The small molecule below binds the protein below.
Small molecule (SMILES): CC(=O)N[C@H]1[C@H](O[C@H]2[C@H](O)[C@@H](NC(C)=O)CO[C@@H]2CO)O[C@H](CO)[C@@H](O[C@@H]2O[C@H](CO[C@H]3O[C@H](CO[C@H]4O[C@H](CO)[C@@H](O)[C@H](O)[C@@H]4O)[C@@H](O)[C@H](O[C@H]4O[C@H](CO)[C@@H](O)[C@H](O)[C@@H]4O)[C@@H]3O)[C@@H](O)[C@H](O)[C@@H]2O)[C@@H]1O

Binding-site contacts:
Ligand atom O3 contacts residue LEU75 of chain 1.P at 4.5 Å.
Ligand atom C8 contacts residue ASN265 of chain 1.E at 4.3 Å.
Ligand atom O4 contacts residue LEU75 of chain 1.P at 3.4 Å (h-bond).
Ligand atom O3 contacts residue TYR57 of chain 1.K at 4.4 Å.
Ligand atom C1 contacts residue THR56 of chain 1.K at 4.4 Å.
Ligand atom O6 contacts residue LEU75 of chain 1.P at 4.4 Å.
Ligand atom C5 contacts residue THR56 of chain 1.K at 4.2 Å.
Ligand atom C4 contacts residue THR56 of chain 1.K at 3.8 Å.
Ligand atom C6 contacts residue LEU75 of chain 1.P at 4.3 Å (hydrophobic).
Ligand atom C2 contacts residue THR56 of chain 1.K at 3.9 Å.
Ligand atom C3 contacts residue LEU75 of chain 1.P at 3.6 Å (hydrophobic).
Ligand atom O4 contacts residue GLU76 of chain 1.P at 3.2 Å (salt-bridge).
Ligand atom O4 contacts residue THR56 of chain 1.K at 3.8 Å.
Ligand atom O5 contacts residue LEU75 of chain 1.P at 4.4 Å.
Ligand atom O3 contacts residue THR56 of chain 1.K at 3.5 Å (h-bond).
Ligand atom C5 contacts residue LEU75 of chain 1.P at 3.4 Å (hydrophobic).
Ligand atom C3 contacts residue THR56 of chain 1.K at 3.0 Å.
Ligand atom C1 contacts residue LEU75 of chain 1.P at 4.3 Å (hydrophobic).
Ligand atom C4 contacts residue GLU76 of chain 1.P at 4.5 Å.
Ligand atom C2 contacts residue LEU75 of chain 1.P at 4.5 Å (hydrophobic).
Ligand atom C4 contacts residue LEU75 of chain 1.P at 3.7 Å (hydrophobic).

Sequence of chain 1.K:
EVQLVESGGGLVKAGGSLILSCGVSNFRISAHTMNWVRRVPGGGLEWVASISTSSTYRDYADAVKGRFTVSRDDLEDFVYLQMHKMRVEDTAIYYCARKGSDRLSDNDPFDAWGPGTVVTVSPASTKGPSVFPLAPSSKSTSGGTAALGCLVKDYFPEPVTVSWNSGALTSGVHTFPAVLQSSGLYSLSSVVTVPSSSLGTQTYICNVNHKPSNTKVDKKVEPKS

Sequence of chain 1.P:
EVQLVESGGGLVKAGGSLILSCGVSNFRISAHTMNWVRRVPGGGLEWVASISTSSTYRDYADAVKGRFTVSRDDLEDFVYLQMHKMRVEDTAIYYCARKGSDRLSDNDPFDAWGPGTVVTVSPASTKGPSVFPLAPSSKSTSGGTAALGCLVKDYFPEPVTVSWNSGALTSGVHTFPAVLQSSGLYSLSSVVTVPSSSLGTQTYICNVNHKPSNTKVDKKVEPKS

Sequence of chain 1.E:
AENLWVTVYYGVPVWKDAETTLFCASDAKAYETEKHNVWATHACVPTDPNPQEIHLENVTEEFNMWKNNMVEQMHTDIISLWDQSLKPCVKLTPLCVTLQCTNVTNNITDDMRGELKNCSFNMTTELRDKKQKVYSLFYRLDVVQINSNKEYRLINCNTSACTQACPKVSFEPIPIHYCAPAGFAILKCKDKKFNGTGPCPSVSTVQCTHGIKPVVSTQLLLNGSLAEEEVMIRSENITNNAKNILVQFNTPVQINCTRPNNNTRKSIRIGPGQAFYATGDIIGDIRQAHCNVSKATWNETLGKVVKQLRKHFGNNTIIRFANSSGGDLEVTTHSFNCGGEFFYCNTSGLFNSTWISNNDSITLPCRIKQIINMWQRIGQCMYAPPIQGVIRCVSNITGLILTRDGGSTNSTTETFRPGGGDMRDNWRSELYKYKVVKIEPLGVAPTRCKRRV